Sequence of chain 2.A:
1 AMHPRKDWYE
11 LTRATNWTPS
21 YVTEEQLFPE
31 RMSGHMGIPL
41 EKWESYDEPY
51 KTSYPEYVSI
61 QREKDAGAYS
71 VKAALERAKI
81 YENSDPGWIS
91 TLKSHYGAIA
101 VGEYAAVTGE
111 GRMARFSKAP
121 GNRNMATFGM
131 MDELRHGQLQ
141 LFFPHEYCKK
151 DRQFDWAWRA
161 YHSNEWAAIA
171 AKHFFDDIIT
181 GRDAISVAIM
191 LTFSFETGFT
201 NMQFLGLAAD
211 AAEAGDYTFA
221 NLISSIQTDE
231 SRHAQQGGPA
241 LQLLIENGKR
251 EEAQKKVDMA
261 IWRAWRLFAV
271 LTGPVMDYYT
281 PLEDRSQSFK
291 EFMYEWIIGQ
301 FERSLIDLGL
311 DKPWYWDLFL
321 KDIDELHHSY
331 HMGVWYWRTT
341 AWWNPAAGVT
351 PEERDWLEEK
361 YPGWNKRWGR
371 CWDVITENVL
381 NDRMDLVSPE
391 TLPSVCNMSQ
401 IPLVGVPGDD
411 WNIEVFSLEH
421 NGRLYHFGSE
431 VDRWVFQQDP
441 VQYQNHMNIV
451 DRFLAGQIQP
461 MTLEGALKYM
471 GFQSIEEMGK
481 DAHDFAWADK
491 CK

Binding-site contacts:
Ligand atom O1 contacts residue LEU392 of chain 2.A at 4.5 Å.
Ligand atom O1 contacts residue THR462 of chain 2.A at 3.2 Å.
Ligand atom C1 contacts residue LEU463 of chain 2.A at 3.3 Å (hydrophobic).
Ligand atom C5 contacts residue THR391 of chain 2.A at 4.4 Å.
Ligand atom BR4 contacts residue THR391 of chain 2.A at 3.8 Å.
Ligand atom C4 contacts residue LEU463 of chain 2.A at 4.0 Å (hydrophobic).
Ligand atom C3 contacts residue LEU463 of chain 2.A at 3.7 Å (hydrophobic).
Ligand atom C3 contacts residue PRO389 of chain 2.A at 4.3 Å (hydrophobic).
Ligand atom BR4 contacts residue THR340 of chain 2.A at 4.2 Å.
Ligand atom BR4 contacts residue LEU463 of chain 2.A at 3.9 Å.
Ligand atom C2 contacts residue THR391 of chain 2.A at 3.7 Å.
Ligand atom C3 contacts residue LEU392 of chain 2.A at 4.4 Å (hydrophobic).
Ligand atom C1 contacts residue LEU392 of chain 2.A at 3.8 Å (hydrophobic).
Ligand atom C5 contacts residue ALA466 of chain 2.A at 3.9 Å (hydrophobic).
Ligand atom O1 contacts residue GLU390 of chain 2.A at 4.2 Å.
Ligand atom C6 contacts residue LEU392 of chain 2.A at 2.9 Å (hydrophobic).
Ligand atom O1 contacts residue LEU463 of chain 2.A at 3.5 Å (h-bond).
Ligand atom C2 contacts residue THR462 of chain 2.A at 4.1 Å.
Ligand atom BR4 contacts residue TRP337 of chain 2.A at 3.6 Å.
Ligand atom C2 contacts residue LEU463 of chain 2.A at 3.6 Å (hydrophobic).
Ligand atom C5 contacts residue LEU392 of chain 2.A at 2.8 Å (hydrophobic).
Ligand atom O1 contacts residue PHE453 of chain 2.A at 4.1 Å.
Ligand atom BR4 contacts residue LEU392 of chain 2.A at 4.4 Å.
Ligand atom C6 contacts residue PHE453 of chain 2.A at 3.8 Å (hydrophobic).
Ligand atom O1 contacts residue MET461 of chain 2.A at 3.5 Å (h-bond).
Ligand atom C3 contacts residue GLU390 of chain 2.A at 3.9 Å.
Ligand atom C2 contacts residue GLU390 of chain 2.A at 3.5 Å.
Ligand atom C1 contacts residue PHE453 of chain 2.A at 4.4 Å (hydrophobic).
Ligand atom C1 contacts residue THR462 of chain 2.A at 3.4 Å.
Ligand atom C6 contacts residue LEU463 of chain 2.A at 3.7 Å (hydrophobic).
Ligand atom C5 contacts residue LEU463 of chain 2.A at 4.1 Å (hydrophobic).
Ligand atom C4 contacts residue LEU392 of chain 2.A at 3.7 Å (hydrophobic).
Ligand atom C1 contacts residue GLU390 of chain 2.A at 4.3 Å.
Ligand atom C3 contacts residue THR391 of chain 2.A at 3.6 Å.
Ligand atom C5 contacts residue THR462 of chain 2.A at 4.1 Å.
Ligand atom C1 contacts residue THR391 of chain 2.A at 4.3 Å.
Ligand atom C4 contacts residue THR391 of chain 2.A at 3.7 Å.
Ligand atom C6 contacts residue ALA466 of chain 2.A at 4.4 Å (hydrophobic).
Ligand atom C6 contacts residue THR462 of chain 2.A at 3.5 Å.

A small-molecule ligand and the protein it binds are described below.
Small molecule (SMILES): Oc1ccc(Br)cc1